The protein below binds the small molecule below.
Small molecule (SMILES): CC(=O)N[C@H]1[C@H](O[C@H]2[C@H](O)[C@@H](NC(C)=O)CO[C@@H]2CO)O[C@H](CO)[C@@H](O)[C@@H]1O

Binding-site contacts:
Ligand atom N2 contacts residue ASN416 of chain 1.D at 3.3 Å (h-bond).
Ligand atom O5 contacts residue PRO261 of chain 1.D at 3.4 Å.
Ligand atom C8 contacts residue ASN232 of chain 1.D at 3.5 Å.
Ligand atom C1 contacts residue PRO261 of chain 1.D at 4.3 Å (hydrophobic).
Ligand atom C6 contacts residue PRO261 of chain 1.D at 3.9 Å (hydrophobic).
Ligand atom C8 contacts residue NAG1 of chain 1.I at 3.4 Å.
Ligand atom C7 contacts residue ASN232 of chain 1.D at 3.6 Å.
Ligand atom O7 contacts residue ASN232 of chain 1.D at 3.2 Å (h-bond).
Ligand atom C5 contacts residue ASN416 of chain 1.D at 3.7 Å.
Ligand atom C5 contacts residue PRO261 of chain 1.D at 4.2 Å (hydrophobic).
Ligand atom O7 contacts residue ASN416 of chain 1.D at 3.8 Å.
Ligand atom C1 contacts residue ASN416 of chain 1.D at 1.4 Å.
Ligand atom C7 contacts residue ASN416 of chain 1.D at 3.8 Å.
Ligand atom O5 contacts residue ASN416 of chain 1.D at 2.4 Å (h-bond).
Ligand atom C3 contacts residue ASN416 of chain 1.D at 3.8 Å.
Ligand atom O6 contacts residue PRO261 of chain 1.D at 4.4 Å.
Ligand atom C2 contacts residue ASN416 of chain 1.D at 2.5 Å.
Ligand atom C4 contacts residue ASN416 of chain 1.D at 4.2 Å.

Sequence of chain 1.D:
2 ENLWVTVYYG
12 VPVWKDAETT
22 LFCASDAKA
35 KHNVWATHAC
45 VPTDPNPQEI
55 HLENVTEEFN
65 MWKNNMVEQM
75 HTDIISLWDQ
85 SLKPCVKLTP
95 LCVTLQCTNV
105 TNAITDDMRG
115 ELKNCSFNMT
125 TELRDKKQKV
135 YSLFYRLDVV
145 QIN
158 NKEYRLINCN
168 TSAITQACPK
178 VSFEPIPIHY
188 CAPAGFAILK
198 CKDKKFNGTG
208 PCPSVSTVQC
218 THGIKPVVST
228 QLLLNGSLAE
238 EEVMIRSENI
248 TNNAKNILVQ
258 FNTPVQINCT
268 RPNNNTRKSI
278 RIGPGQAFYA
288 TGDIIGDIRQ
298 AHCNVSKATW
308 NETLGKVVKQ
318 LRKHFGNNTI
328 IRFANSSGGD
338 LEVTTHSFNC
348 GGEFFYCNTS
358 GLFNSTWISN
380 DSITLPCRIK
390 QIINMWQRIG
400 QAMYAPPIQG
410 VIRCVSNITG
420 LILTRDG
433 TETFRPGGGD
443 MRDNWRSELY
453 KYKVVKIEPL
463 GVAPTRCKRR